Sequence of chain 1.B:
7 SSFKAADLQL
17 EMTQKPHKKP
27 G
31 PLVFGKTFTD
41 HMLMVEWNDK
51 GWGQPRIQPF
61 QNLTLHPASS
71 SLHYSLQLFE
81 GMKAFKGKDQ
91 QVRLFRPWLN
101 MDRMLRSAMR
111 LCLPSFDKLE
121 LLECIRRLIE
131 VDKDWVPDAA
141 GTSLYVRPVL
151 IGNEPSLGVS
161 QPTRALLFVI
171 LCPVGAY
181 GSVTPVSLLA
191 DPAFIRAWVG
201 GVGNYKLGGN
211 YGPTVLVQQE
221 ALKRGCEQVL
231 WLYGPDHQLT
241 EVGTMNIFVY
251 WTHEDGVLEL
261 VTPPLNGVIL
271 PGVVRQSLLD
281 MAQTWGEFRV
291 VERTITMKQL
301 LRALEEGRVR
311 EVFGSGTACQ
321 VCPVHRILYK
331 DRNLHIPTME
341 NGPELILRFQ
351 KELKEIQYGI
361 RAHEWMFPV

A protein and the small-molecule ligand that binds it are described below.
Small molecule (SMILES): CCCc1cc(=O)n2nc(NCc3ccc(Cl)cc3)c(C#N)c2[nH]1

Binding-site contacts:
Ligand atom C21 contacts residue ALA318 of chain 1.A at 3.6 Å (hydrophobic).
Ligand atom N24 contacts residue THR244 of chain 1.A at 3.4 Å (h-bond).
Ligand atom N9 contacts residue TYR177 of chain 1.A at 3.1 Å (h-bond).
Ligand atom C3 contacts residue TYR145 of chain 1.A at 3.5 Å (hydrophobic).
Ligand atom C20 contacts residue THR244 of chain 1.A at 3.2 Å.
Ligand atom C13 contacts residue MET245 of chain 1.A at 3.6 Å (hydrophobic).
Ligand atom C21 contacts residue MET245 of chain 1.A at 3.6 Å (hydrophobic).
Ligand atom C15 contacts residue CYS322 of chain 1.A at 3.5 Å (hydrophobic).
Ligand atom C16 contacts residue MET245 of chain 1.A at 3.6 Å (hydrophobic).
Ligand atom C6 contacts residue THR244 of chain 1.A at 3.7 Å.
Ligand atom C10 contacts residue THR244 of chain 1.A at 3.5 Å.
Ligand atom N22 contacts residue MET245 of chain 1.A at 3.4 Å.
Ligand atom N24 contacts residue ALA318 of chain 1.A at 3.5 Å.
Ligand atom CL1 contacts residue VAL186 of chain 1.A at 3.5 Å.
Ligand atom C2 contacts residue ARG147 of chain 1.A at 3.6 Å.
Ligand atom C12 contacts residue GLN228 of chain 1.A at 3.2 Å.
Ligand atom N9 contacts residue THR244 of chain 1.A at 3.5 Å (h-bond).
Ligand atom C13 contacts residue GLN228 of chain 1.A at 3.4 Å.
Ligand atom C19 contacts residue MET245 of chain 1.A at 3.4 Å (hydrophobic).
Ligand atom C15 contacts residue VAL186 of chain 1.A at 3.7 Å (hydrophobic).
Ligand atom N8 contacts residue TYR177 of chain 1.A at 3.6 Å.
Ligand atom O7 contacts residue TYR177 of chain 1.A at 3.5 Å (h-bond).
Ligand atom O7 contacts residue EDO1 of chain 1.G at 3.0 Å (h-bond).
Ligand atom N8 contacts residue THR244 of chain 1.A at 3.1 Å (h-bond).
Ligand atom N11 contacts residue CYS319 of chain 1.A at 3.4 Å (h-bond).
Ligand atom C23 contacts residue THR244 of chain 1.A at 3.0 Å.
Ligand atom C18 contacts residue VAL242 of chain 1.A at 3.3 Å (hydrophobic).
Ligand atom N22 contacts residue ALA318 of chain 1.A at 3.5 Å (h-bond).
Ligand atom N22 contacts residue CYS319 of chain 1.A at 3.2 Å (h-bond).
Ligand atom C3 contacts residue ARG147 of chain 1.A at 3.5 Å.
Ligand atom C19 contacts residue GLN228 of chain 1.A at 3.5 Å.
Ligand atom N9 contacts residue EDO1 of chain 1.G at 2.9 Å (h-bond).
Ligand atom C18 contacts residue MET245 of chain 1.A at 3.4 Å (hydrophobic).
Ligand atom CL1 contacts residue VAL324 of chain 1.A at 3.6 Å.
Ligand atom O7 contacts residue VAL159 of chain 1.B at 3.3 Å (h-bond).
Ligand atom N22 contacts residue GLY316 of chain 1.A at 3.5 Å.
Ligand atom N11 contacts residue MET245 of chain 1.A at 3.7 Å.
Ligand atom C2 contacts residue TYR145 of chain 1.A at 3.7 Å (hydrophobic).
Ligand atom C21 contacts residue CYS319 of chain 1.A at 3.7 Å (hydrophobic).
Ligand atom C19 contacts residue VAL242 of chain 1.A at 3.6 Å (hydrophobic).

Sequence of chain 1.A:
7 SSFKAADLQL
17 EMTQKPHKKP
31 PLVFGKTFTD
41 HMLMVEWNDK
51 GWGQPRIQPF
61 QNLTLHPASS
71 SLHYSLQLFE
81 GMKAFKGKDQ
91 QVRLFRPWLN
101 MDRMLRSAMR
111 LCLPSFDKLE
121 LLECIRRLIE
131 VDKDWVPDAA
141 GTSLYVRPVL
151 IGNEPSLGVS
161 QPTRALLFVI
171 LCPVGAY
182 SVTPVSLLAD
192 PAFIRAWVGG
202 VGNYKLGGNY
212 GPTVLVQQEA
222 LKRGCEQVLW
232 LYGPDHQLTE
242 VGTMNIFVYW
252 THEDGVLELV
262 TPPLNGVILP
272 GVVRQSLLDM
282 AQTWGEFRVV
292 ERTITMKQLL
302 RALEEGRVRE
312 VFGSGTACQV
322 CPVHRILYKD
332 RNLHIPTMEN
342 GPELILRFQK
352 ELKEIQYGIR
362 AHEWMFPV